The protein below binds the small molecule below.
Small molecule (SMILES): Nc1ncnc2c1ncn2[C@@H]1O[C@H](COP(=O)(O)OP(=O)(O)OP(O)(O)=S)[C@@H](O)[C@H]1O

Sequence of chain 1.B:
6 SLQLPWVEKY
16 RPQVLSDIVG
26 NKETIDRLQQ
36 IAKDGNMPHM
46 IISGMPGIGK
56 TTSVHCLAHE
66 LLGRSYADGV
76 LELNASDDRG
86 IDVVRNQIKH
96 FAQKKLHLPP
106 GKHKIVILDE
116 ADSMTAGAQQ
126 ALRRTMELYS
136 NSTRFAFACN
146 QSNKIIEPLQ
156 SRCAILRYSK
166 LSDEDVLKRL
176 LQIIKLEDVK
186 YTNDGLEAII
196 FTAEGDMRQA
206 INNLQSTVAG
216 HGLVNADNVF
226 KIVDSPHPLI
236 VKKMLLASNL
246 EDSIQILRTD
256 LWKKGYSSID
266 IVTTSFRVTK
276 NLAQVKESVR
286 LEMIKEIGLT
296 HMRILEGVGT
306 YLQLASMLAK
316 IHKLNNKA

Sequence of chain 1.A:
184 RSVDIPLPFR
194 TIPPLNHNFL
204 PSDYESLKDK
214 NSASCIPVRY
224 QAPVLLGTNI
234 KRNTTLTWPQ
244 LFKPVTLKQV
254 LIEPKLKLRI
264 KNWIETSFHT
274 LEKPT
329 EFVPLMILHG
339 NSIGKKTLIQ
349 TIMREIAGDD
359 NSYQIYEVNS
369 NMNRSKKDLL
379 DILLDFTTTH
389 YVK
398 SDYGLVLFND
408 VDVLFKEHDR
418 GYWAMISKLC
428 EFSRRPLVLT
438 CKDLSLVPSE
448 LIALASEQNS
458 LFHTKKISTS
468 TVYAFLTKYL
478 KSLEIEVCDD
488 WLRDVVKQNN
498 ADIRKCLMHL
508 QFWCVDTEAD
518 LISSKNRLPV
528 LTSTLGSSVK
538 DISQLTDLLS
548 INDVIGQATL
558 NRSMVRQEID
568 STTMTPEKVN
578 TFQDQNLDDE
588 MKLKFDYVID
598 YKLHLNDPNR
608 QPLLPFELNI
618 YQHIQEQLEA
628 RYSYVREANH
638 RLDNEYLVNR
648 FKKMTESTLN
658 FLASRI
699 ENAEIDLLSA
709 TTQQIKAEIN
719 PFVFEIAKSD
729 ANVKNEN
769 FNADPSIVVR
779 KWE

Binding-site contacts:
Ligand atom C6 contacts residue GLN252 of chain 1.A at 3.5 Å.
Ligand atom O1A contacts residue LYS344 of chain 1.A at 3.3 Å.
Ligand atom C8 contacts residue PRO242 of chain 1.A at 3.6 Å (hydrophobic).
Ligand atom O1A contacts residue GLU132 of chain 1.B at 2.9 Å (salt-bridge).
Ligand atom PB contacts residue ILE341 of chain 1.A at 3.1 Å.
Ligand atom PG contacts residue LYS343 of chain 1.A at 3.5 Å.
Ligand atom O2G contacts residue SER340 of chain 1.A at 3.6 Å.
Ligand atom N6 contacts residue GLN252 of chain 1.A at 2.6 Å (h-bond).
Ligand atom O3A contacts residue ARG501 of chain 1.A at 2.8 Å (salt-bridge).
Ligand atom N1 contacts residue GLN252 of chain 1.A at 3.5 Å (h-bond).
Ligand atom C5' contacts residue ILE341 of chain 1.A at 3.4 Å (hydrophobic).
Ligand atom O2G contacts residue LYS343 of chain 1.A at 3.1 Å (salt-bridge).
Ligand atom O3B contacts residue LYS343 of chain 1.A at 3.2 Å (salt-bridge).
Ligand atom O2B contacts residue LYS344 of chain 1.A at 2.7 Å (salt-bridge).
Ligand atom O2A contacts residue ARG501 of chain 1.A at 2.8 Å (salt-bridge).
Ligand atom O2B contacts residue LYS343 of chain 1.A at 3.0 Å (salt-bridge).
Ligand atom C2' contacts residue PRO242 of chain 1.A at 3.5 Å (hydrophobic).
Ligand atom O1B contacts residue ARG129 of chain 1.B at 2.8 Å (salt-bridge).
Ligand atom O3B contacts residue ILE341 of chain 1.A at 3.0 Å (h-bond).
Ligand atom O2B contacts residue ILE341 of chain 1.A at 2.8 Å (h-bond).
Ligand atom N1 contacts residue LEU254 of chain 1.A at 3.1 Å (h-bond).
Ligand atom N1 contacts residue VAL253 of chain 1.A at 3.4 Å.
Ligand atom N7 contacts residue TYR476 of chain 1.A at 3.5 Å (h-bond).
Ligand atom O2' contacts residue PRO242 of chain 1.A at 2.3 Å (h-bond).
Ligand atom C1' contacts residue PRO242 of chain 1.A at 3.6 Å (hydrophobic).
Ligand atom O2A contacts residue GLU132 of chain 1.B at 3.1 Å (salt-bridge).
Ligand atom N1 contacts residue PRO247 of chain 1.A at 3.5 Å.
Ligand atom S1G contacts residue ASP407 of chain 1.A at 3.5 Å (salt-bridge).
Ligand atom O3G contacts residue ARG157 of chain 1.B at 2.4 Å (salt-bridge).
Ligand atom O3G contacts residue ARG501 of chain 1.A at 2.9 Å (salt-bridge).
Ligand atom N7 contacts residue PHE245 of chain 1.A at 3.2 Å (h-bond).
Ligand atom O5' contacts residue THR345 of chain 1.A at 3.5 Å.
Ligand atom N6 contacts residue TYR476 of chain 1.A at 3.0 Å (h-bond).
Ligand atom PA contacts residue ARG501 of chain 1.A at 3.4 Å.
Ligand atom O3A contacts residue ILE341 of chain 1.A at 3.1 Å (h-bond).
Ligand atom C8 contacts residue PHE245 of chain 1.A at 3.5 Å (hydrophobic).
Ligand atom O1B contacts residue ARG157 of chain 1.B at 3.5 Å (salt-bridge).
Ligand atom O2' contacts residue LYS246 of chain 1.A at 3.3 Å.
Ligand atom O2G contacts residue LYS439 of chain 1.A at 3.5 Å (salt-bridge).
Ligand atom N9 contacts residue ILE500 of chain 1.A at 3.6 Å.